This small molecule binds to this protein.
Small molecule (SMILES): CC(=O)N[C@@H]1[C@@H](O)[C@H](O)[C@@H](CO)O[C@H]1O

Binding-site contacts:
Ligand atom N2 contacts residue ASN657 of chain 1.C at 3.8 Å.
Ligand atom C4 contacts residue ASN657 of chain 1.C at 4.1 Å.
Ligand atom O3 contacts residue ASN657 of chain 1.C at 4.4 Å.
Ligand atom O5 contacts residue ASN657 of chain 1.C at 3.4 Å (h-bond).
Ligand atom C3 contacts residue ASN657 of chain 1.C at 4.0 Å.
Ligand atom O7 contacts residue ASN657 of chain 1.C at 3.1 Å (h-bond).
Ligand atom C5 contacts residue ASN657 of chain 1.C at 4.3 Å.
Ligand atom C8 contacts residue TYR655 of chain 1.C at 4.1 Å (hydrophobic).
Ligand atom C2 contacts residue ASN657 of chain 1.C at 3.0 Å.
Ligand atom C1 contacts residue ASN657 of chain 1.C at 3.3 Å.
Ligand atom C7 contacts residue ASN657 of chain 1.C at 3.8 Å.

Sequence of chain 1.C:
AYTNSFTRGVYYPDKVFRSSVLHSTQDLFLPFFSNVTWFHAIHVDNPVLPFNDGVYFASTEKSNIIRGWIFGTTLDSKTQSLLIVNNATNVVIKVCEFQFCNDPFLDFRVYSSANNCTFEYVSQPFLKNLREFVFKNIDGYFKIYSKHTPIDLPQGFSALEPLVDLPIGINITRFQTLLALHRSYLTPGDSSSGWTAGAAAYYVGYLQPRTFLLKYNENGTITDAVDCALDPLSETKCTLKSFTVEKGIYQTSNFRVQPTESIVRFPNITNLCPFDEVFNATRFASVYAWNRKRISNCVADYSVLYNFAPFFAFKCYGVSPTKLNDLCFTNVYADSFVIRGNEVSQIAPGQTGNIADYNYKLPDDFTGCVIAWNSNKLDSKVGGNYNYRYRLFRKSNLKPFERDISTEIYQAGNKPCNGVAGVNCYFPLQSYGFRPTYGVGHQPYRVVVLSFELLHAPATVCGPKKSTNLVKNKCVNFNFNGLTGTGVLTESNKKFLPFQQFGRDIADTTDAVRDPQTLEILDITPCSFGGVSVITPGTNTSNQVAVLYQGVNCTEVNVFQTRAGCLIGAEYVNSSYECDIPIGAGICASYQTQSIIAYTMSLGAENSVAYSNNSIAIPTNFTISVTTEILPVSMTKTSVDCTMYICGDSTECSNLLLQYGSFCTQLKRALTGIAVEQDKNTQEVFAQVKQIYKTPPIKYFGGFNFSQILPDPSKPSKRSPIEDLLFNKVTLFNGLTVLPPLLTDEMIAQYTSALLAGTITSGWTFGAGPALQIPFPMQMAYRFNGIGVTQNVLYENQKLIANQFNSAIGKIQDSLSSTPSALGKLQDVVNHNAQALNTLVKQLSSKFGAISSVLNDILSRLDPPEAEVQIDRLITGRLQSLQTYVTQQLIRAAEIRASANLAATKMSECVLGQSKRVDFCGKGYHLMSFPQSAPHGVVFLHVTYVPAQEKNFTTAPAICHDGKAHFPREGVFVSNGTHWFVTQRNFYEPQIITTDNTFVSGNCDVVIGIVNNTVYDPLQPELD